The protein below binds the small molecule below.
Small molecule (SMILES): COc1cc(NCc2ccc3[nH+]c(N)nc(N)c3c2C)cc(OC)c1OC

Binding-site contacts:
Ligand atom C5 contacts residue NAP1 of chain 1.F at 3.4 Å.
Ligand atom C2 contacts residue ALA28 of chain 1.A at 3.8 Å (hydrophobic).
Ligand atom C13 contacts residue MET49 of chain 1.A at 3.3 Å (hydrophobic).
Ligand atom N1 contacts residue ALA28 of chain 1.A at 3.6 Å.
Ligand atom C9 contacts residue ILE41 of chain 1.A at 3.8 Å (hydrophobic).
Ligand atom O18 contacts residue MET49 of chain 1.A at 3.1 Å.
Ligand atom N3 contacts residue VAL26 of chain 1.A at 3.5 Å.
Ligand atom N24 contacts residue ASP48 of chain 1.A at 2.7 Å (salt-bridge).
Ligand atom C16 contacts residue ILE84 of chain 1.A at 3.7 Å (hydrophobic).
Ligand atom C11 contacts residue ILE84 of chain 1.A at 3.5 Å (hydrophobic).
Ligand atom C4 contacts residue PHE52 of chain 1.A at 3.5 Å (hydrophobic).
Ligand atom C7 contacts residue ILE41 of chain 1.A at 3.6 Å (hydrophobic).
Ligand atom C22 contacts residue MET49 of chain 1.A at 3.6 Å (hydrophobic).
Ligand atom C4A contacts residue NAP1 of chain 1.F at 3.6 Å.
Ligand atom N25 contacts residue TYR160 of chain 1.A at 3.7 Å.
Ligand atom N3 contacts residue PHE52 of chain 1.A at 3.3 Å.
Ligand atom C21 contacts residue PHE52 of chain 1.A at 3.6 Å (hydrophobic).
Ligand atom C21 contacts residue MET49 of chain 1.A at 3.5 Å (hydrophobic).
Ligand atom C4 contacts residue NAP1 of chain 1.F at 3.4 Å.
Ligand atom N25 contacts residue NAP1 of chain 1.F at 3.7 Å.
Ligand atom C17 contacts residue ILE154 of chain 1.A at 3.5 Å (hydrophobic).
Ligand atom C12 contacts residue ILE84 of chain 1.A at 3.8 Å (hydrophobic).
Ligand atom N25 contacts residue VAL26 of chain 1.A at 3.4 Å (h-bond).
Ligand atom N25 contacts residue ILE154 of chain 1.A at 3.1 Å (h-bond).
Ligand atom N25 contacts residue PHE52 of chain 1.A at 3.3 Å.
Ligand atom N24 contacts residue VAL27 of chain 1.A at 3.5 Å (h-bond).
Ligand atom C2 contacts residue ASP48 of chain 1.A at 3.5 Å.
Ligand atom N3 contacts residue NAP1 of chain 1.F at 3.6 Å (h-bond).
Ligand atom N24 contacts residue VAL26 of chain 1.A at 3.8 Å.
Ligand atom N24 contacts residue THR178 of chain 1.A at 3.7 Å.
Ligand atom N1 contacts residue ASP48 of chain 1.A at 2.8 Å (salt-bridge).
Ligand atom N24 contacts residue ALA28 of chain 1.A at 3.8 Å.
Ligand atom C3A contacts residue ASP48 of chain 1.A at 3.6 Å.
Ligand atom C12 contacts residue MET49 of chain 1.A at 3.8 Å (hydrophobic).
Ligand atom C17 contacts residue NAP1 of chain 1.F at 3.1 Å.
Ligand atom C8 contacts residue ASP48 of chain 1.A at 3.5 Å.
Ligand atom N10 contacts residue ILE84 of chain 1.A at 3.8 Å.
Ligand atom O20 contacts residue PRO85 of chain 1.A at 3.3 Å.
Ligand atom N3 contacts residue VAL27 of chain 1.A at 3.8 Å.
Ligand atom C21 contacts residue LEU91 of chain 1.A at 3.6 Å (hydrophobic).

Sequence of chain 1.A:
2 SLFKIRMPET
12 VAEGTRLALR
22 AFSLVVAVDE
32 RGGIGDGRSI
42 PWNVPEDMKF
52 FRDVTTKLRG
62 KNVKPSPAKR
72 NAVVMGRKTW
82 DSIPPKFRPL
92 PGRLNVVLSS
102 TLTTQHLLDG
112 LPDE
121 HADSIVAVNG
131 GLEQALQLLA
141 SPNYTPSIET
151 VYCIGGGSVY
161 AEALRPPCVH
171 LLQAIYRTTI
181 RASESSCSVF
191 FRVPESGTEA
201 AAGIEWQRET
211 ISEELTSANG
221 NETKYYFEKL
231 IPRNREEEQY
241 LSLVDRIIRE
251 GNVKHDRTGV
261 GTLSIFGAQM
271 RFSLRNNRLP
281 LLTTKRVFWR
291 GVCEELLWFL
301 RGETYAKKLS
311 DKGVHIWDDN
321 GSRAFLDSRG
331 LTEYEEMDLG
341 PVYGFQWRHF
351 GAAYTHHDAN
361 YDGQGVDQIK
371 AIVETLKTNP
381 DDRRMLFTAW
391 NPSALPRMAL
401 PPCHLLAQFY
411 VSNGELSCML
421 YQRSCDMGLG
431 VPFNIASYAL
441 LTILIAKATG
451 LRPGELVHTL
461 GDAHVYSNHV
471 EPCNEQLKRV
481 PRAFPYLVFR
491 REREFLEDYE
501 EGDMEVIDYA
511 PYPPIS